Sequence of chain 1.A:
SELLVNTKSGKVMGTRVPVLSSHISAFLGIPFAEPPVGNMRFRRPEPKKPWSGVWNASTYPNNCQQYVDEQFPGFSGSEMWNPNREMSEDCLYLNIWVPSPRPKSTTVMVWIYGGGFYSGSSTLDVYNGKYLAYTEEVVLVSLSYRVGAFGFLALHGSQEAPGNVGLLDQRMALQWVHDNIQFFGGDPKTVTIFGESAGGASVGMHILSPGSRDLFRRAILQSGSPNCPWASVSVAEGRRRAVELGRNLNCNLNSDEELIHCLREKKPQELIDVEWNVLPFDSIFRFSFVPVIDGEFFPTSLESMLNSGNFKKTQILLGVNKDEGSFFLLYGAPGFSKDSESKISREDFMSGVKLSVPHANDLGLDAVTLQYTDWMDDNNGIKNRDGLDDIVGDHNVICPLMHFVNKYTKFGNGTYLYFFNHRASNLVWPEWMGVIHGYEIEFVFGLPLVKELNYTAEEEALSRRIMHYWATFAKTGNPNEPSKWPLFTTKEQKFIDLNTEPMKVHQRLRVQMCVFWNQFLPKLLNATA

The small molecule below binds the protein below.
Small molecule (SMILES): CC(=O)N[C@@H]1[C@@H](O)[C@H](O)[C@@H](CO)O[C@H]1O

Binding-site contacts:
Ligand atom N2 contacts residue ASN59 of chain 1.A at 2.8 Å (h-bond).
Ligand atom O5 contacts residue ASN59 of chain 1.A at 2.4 Å (h-bond).
Ligand atom C5 contacts residue THR62 of chain 1.A at 4.1 Å.
Ligand atom C8 contacts residue ASN59 of chain 1.A at 4.1 Å.
Ligand atom O7 contacts residue ASN59 of chain 1.A at 3.0 Å (h-bond).
Ligand atom C5 contacts residue ASN59 of chain 1.A at 3.7 Å.
Ligand atom C1 contacts residue SER61 of chain 1.A at 3.4 Å.
Ligand atom C3 contacts residue ASN59 of chain 1.A at 3.8 Å.
Ligand atom C2 contacts residue SER61 of chain 1.A at 4.4 Å.
Ligand atom C2 contacts residue ASN59 of chain 1.A at 2.4 Å.
Ligand atom C5 contacts residue SER61 of chain 1.A at 4.2 Å.
Ligand atom C6 contacts residue THR62 of chain 1.A at 4.5 Å.
Ligand atom C4 contacts residue ASN59 of chain 1.A at 4.3 Å.
Ligand atom C1 contacts residue ASN59 of chain 1.A at 1.5 Å.
Ligand atom C7 contacts residue ASN59 of chain 1.A at 3.0 Å.
Ligand atom O5 contacts residue SER61 of chain 1.A at 4.0 Å.